A small-molecule ligand and the protein it binds are described below.
Small molecule (SMILES): O=c1[nH]c2cc(C(F)(F)F)c(N3CCOCC3)cc2n(CP(=O)(O)O)c1=O

Binding-site contacts:
Ligand atom OAB contacts residue ARG514 of chain 1.B at 3.0 Å (salt-bridge).
Ligand atom CAU contacts residue ARG514 of chain 1.B at 3.8 Å.
Ligand atom OAA contacts residue ARG514 of chain 1.B at 2.5 Å (salt-bridge).
Ligand atom NAP contacts residue PRO507 of chain 1.B at 3.5 Å (h-bond).
Ligand atom CAM contacts residue GLU734 of chain 1.B at 3.3 Å.
Ligand atom CAJ contacts residue TYR479 of chain 1.B at 4.0 Å (hydrophobic).
Ligand atom NAP contacts residue TYR479 of chain 1.B at 3.9 Å.
Ligand atom FAF contacts residue THR736 of chain 1.B at 3.7 Å.
Ligand atom CAT contacts residue ARG514 of chain 1.B at 3.7 Å.
Ligand atom CAR contacts residue TYR479 of chain 1.B at 3.7 Å (hydrophobic).
Ligand atom CAT contacts residue THR509 of chain 1.B at 3.6 Å.
Ligand atom FAH contacts residue TYR434 of chain 1.B at 3.6 Å.
Ligand atom CAW contacts residue TYR479 of chain 1.B at 3.6 Å (hydrophobic).
Ligand atom OAQ contacts residue THR715 of chain 1.B at 2.8 Å (h-bond).
Ligand atom CAJ contacts residue PRO507 of chain 1.B at 3.5 Å (hydrophobic).
Ligand atom CAN contacts residue TYR479 of chain 1.B at 3.5 Å (hydrophobic).
Ligand atom NAP contacts residue THR509 of chain 1.B at 3.8 Å.
Ligand atom PBA contacts residue SER683 of chain 1.B at 3.8 Å.
Ligand atom OAD contacts residue SER683 of chain 1.B at 2.9 Å (h-bond).
Ligand atom CAS contacts residue TYR479 of chain 1.B at 3.8 Å (hydrophobic).
Ligand atom FAH contacts residue PRO507 of chain 1.B at 3.4 Å.
Ligand atom OAA contacts residue THR509 of chain 1.B at 3.0 Å (h-bond).
Ligand atom CAZ contacts residue TYR761 of chain 1.B at 3.6 Å (hydrophobic).
Ligand atom CAS contacts residue TYR761 of chain 1.B at 3.6 Å (hydrophobic).
Ligand atom OAE contacts residue SER683 of chain 1.B at 3.5 Å (h-bond).
Ligand atom FAF contacts residue TYR761 of chain 1.B at 2.7 Å.
Ligand atom OAA contacts residue LEU508 of chain 1.B at 3.6 Å.
Ligand atom OAE contacts residue GLY682 of chain 1.B at 3.6 Å.
Ligand atom CAL contacts residue THR715 of chain 1.B at 3.9 Å.
Ligand atom FAH contacts residue TYR479 of chain 1.B at 4.0 Å.
Ligand atom CAT contacts residue TYR479 of chain 1.B at 3.8 Å (hydrophobic).
Ligand atom NAY contacts residue TYR479 of chain 1.B at 3.6 Å.
Ligand atom OAC contacts residue SER683 of chain 1.B at 3.8 Å.
Ligand atom CAV contacts residue TYR479 of chain 1.B at 3.8 Å (hydrophobic).
Ligand atom CAK contacts residue THR715 of chain 1.B at 3.6 Å.
Ligand atom CAU contacts residue TYR479 of chain 1.B at 3.7 Å (hydrophobic).
Ligand atom OAA contacts residue TYR479 of chain 1.B at 3.9 Å.
Ligand atom FAG contacts residue MET737 of chain 1.B at 3.6 Å.
Ligand atom CAI contacts residue TYR479 of chain 1.B at 3.8 Å (hydrophobic).
Ligand atom CAJ contacts residue TYR761 of chain 1.B at 3.3 Å (hydrophobic).

Sequence of chain 1.B:
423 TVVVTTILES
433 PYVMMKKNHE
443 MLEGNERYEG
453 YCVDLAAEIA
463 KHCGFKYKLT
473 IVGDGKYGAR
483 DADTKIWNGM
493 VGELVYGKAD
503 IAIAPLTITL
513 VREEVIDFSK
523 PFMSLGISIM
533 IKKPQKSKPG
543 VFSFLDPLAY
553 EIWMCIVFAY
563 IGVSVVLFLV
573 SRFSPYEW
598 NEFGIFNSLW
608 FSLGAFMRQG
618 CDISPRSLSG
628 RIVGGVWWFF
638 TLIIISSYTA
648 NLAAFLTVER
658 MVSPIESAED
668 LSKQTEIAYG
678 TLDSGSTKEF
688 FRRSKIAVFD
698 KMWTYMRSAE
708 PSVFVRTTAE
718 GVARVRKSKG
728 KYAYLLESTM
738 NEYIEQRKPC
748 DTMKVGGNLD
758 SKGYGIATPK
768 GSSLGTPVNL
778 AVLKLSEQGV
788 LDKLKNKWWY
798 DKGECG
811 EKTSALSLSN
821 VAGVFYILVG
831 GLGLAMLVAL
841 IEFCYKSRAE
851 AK